Binding-site contacts:
Ligand atom C13 contacts residue LYS50 of chain 1.A at 4.1 Å.
Ligand atom C40 contacts residue EDO1 of chain 1.C at 3.7 Å.
Ligand atom C19 contacts residue LEU51 of chain 1.A at 3.2 Å (hydrophobic).
Ligand atom C39 contacts residue ASN99 of chain 1.A at 3.3 Å.
Ligand atom C33 contacts residue PRO41 of chain 1.A at 3.3 Å (hydrophobic).
Ligand atom C18 contacts residue LEU51 of chain 1.A at 3.4 Å (hydrophobic).
Ligand atom C36 contacts residue ASN99 of chain 1.A at 3.9 Å.
Ligand atom C07 contacts residue LEU51 of chain 1.A at 4.1 Å (hydrophobic).
Ligand atom N06 contacts residue TRP40 of chain 1.A at 3.7 Å.
Ligand atom C05 contacts residue TRP40 of chain 1.A at 3.8 Å (hydrophobic).
Ligand atom O38 contacts residue LEU53 of chain 1.A at 3.8 Å.
Ligand atom N28 contacts residue EDO1 of chain 1.C at 3.9 Å.
Ligand atom O14 contacts residue LYS50 of chain 1.A at 3.5 Å.
Ligand atom C29 contacts residue LEU51 of chain 1.A at 3.8 Å (hydrophobic).
Ligand atom O35 contacts residue ASN99 of chain 1.A at 3.2 Å (h-bond).
Ligand atom P24 contacts residue LYS50 of chain 1.A at 3.9 Å.
Ligand atom C09 contacts residue LEU51 of chain 1.A at 3.9 Å (hydrophobic).
Ligand atom C02 contacts residue TRP40 of chain 1.A at 3.7 Å (hydrophobic).
Ligand atom N04 contacts residue PRO41 of chain 1.A at 3.6 Å.
Ligand atom C33 contacts residue VAL46 of chain 1.A at 3.6 Å (hydrophobic).
Ligand atom C40 contacts residue LEU51 of chain 1.A at 4.0 Å (hydrophobic).
Ligand atom C29 contacts residue EDO1 of chain 1.C at 3.9 Å.
Ligand atom C03 contacts residue GLN44 of chain 1.A at 3.6 Å.
Ligand atom C36 contacts residue TYR56 of chain 1.A at 3.4 Å (hydrophobic).
Ligand atom C36 contacts residue LEU53 of chain 1.A at 3.9 Å (hydrophobic).
Ligand atom N04 contacts residue TRP40 of chain 1.A at 3.9 Å.
Ligand atom O38 contacts residue ASN99 of chain 1.A at 3.6 Å.
Ligand atom C03 contacts residue PRO41 of chain 1.A at 3.6 Å (hydrophobic).
Ligand atom C03 contacts residue TRP40 of chain 1.A at 3.8 Å (hydrophobic).
Ligand atom O32 contacts residue VAL46 of chain 1.A at 3.8 Å.
Ligand atom N06 contacts residue LEU51 of chain 1.A at 3.4 Å.
Ligand atom C07 contacts residue TRP40 of chain 1.A at 3.6 Å (hydrophobic).
Ligand atom C39 contacts residue EDO1 of chain 1.C at 3.9 Å.
Ligand atom C05 contacts residue LEU51 of chain 1.A at 3.8 Å (hydrophobic).
Ligand atom F01 contacts residue GLN44 of chain 1.A at 3.9 Å.
Ligand atom N28 contacts residue LEU51 of chain 1.A at 3.7 Å.
Ligand atom C21 contacts residue LYS50 of chain 1.A at 2.8 Å.
Ligand atom C36 contacts residue TYR98 of chain 1.A at 3.6 Å (hydrophobic).
Ligand atom O25 contacts residue LYS50 of chain 1.A at 3.5 Å.
Ligand atom O23 contacts residue LYS50 of chain 1.A at 3.5 Å.

This small molecule binds to this protein.
Small molecule (SMILES): COc1cc(Nc2ncc(F)c(Nc3ccc4c(n3)N(COP(=O)(O)O)C(=O)C(C)(C)O4)n2)cc(OC)c1OC

Sequence of chain 1.A:
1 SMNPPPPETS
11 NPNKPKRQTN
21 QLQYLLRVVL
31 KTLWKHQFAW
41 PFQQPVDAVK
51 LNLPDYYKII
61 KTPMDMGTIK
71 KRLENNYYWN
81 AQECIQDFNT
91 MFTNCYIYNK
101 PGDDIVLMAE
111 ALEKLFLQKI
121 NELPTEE